Binding-site contacts:
Ligand atom N1 contacts residue ILE142 of chain 1.B at 3.6 Å.
Ligand atom O10 contacts residue ARG274 of chain 1.B at 3.7 Å.
Ligand atom O4 contacts residue LYS240 of chain 1.B at 2.8 Å (salt-bridge).
Ligand atom O1P contacts residue ARG274 of chain 1.B at 3.5 Å (salt-bridge).
Ligand atom C7 contacts residue ARG274 of chain 1.B at 3.6 Å.
Ligand atom C8A contacts residue ASP121 of chain 1.B at 3.9 Å.
Ligand atom C6 contacts residue PHE209 of chain 1.B at 3.5 Å (hydrophobic).
Ligand atom C2 contacts residue ASN140 of chain 1.B at 3.7 Å.
Ligand atom N2 contacts residue LEU234 of chain 1.B at 3.7 Å.
Ligand atom C8A contacts residue ARG274 of chain 1.B at 3.7 Å.
Ligand atom C4A contacts residue PHE209 of chain 1.B at 3.8 Å (hydrophobic).
Ligand atom C4A contacts residue ARG274 of chain 1.B at 3.7 Å.
Ligand atom O4 contacts residue GLY236 of chain 1.B at 3.2 Å (h-bond).
Ligand atom N3 contacts residue ASP204 of chain 1.B at 2.7 Å (salt-bridge).
Ligand atom N8 contacts residue ARG274 of chain 1.B at 3.5 Å.
Ligand atom C7 contacts residue ASP121 of chain 1.B at 3.5 Å.
Ligand atom C4 contacts residue MET165 of chain 1.B at 3.6 Å (hydrophobic).
Ligand atom O10 contacts residue LYS240 of chain 1.B at 3.8 Å.
Ligand atom N5 contacts residue LYS240 of chain 1.B at 2.9 Å (salt-bridge).
Ligand atom N2 contacts residue ASN140 of chain 1.B at 2.8 Å (h-bond).
Ligand atom C4 contacts residue LYS240 of chain 1.B at 3.6 Å.
Ligand atom N3 contacts residue MET165 of chain 1.B at 3.6 Å (h-bond).
Ligand atom N2 contacts residue ILE163 of chain 1.B at 3.9 Å.
Ligand atom C9 contacts residue PHE209 of chain 1.B at 3.6 Å (hydrophobic).
Ligand atom N8 contacts residue ASP121 of chain 1.B at 2.9 Å (salt-bridge).
Ligand atom N8 contacts residue ILE142 of chain 1.B at 3.5 Å.
Ligand atom C6 contacts residue LYS240 of chain 1.B at 3.9 Å.
Ligand atom N2 contacts residue ASP204 of chain 1.B at 2.8 Å (salt-bridge).
Ligand atom O4 contacts residue MET165 of chain 1.B at 3.9 Å.
Ligand atom N1 contacts residue ARG274 of chain 1.B at 3.7 Å.
Ligand atom C2 contacts residue ARG274 of chain 1.B at 3.8 Å.
Ligand atom C8A contacts residue ILE142 of chain 1.B at 3.5 Å (hydrophobic).
Ligand atom C6 contacts residue ARG274 of chain 1.B at 3.7 Å.
Ligand atom C4A contacts residue LYS240 of chain 1.B at 3.7 Å.
Ligand atom N5 contacts residue ARG274 of chain 1.B at 3.7 Å.
Ligand atom O3P contacts residue HIS276 of chain 1.B at 3.5 Å.
Ligand atom N5 contacts residue PHE209 of chain 1.B at 3.3 Å.
Ligand atom C2 contacts residue ASP204 of chain 1.B at 3.1 Å.
Ligand atom C4 contacts residue ASP204 of chain 1.B at 3.8 Å.
Ligand atom N1 contacts residue ASN140 of chain 1.B at 3.4 Å (h-bond).

Sequence of chain 1.B:
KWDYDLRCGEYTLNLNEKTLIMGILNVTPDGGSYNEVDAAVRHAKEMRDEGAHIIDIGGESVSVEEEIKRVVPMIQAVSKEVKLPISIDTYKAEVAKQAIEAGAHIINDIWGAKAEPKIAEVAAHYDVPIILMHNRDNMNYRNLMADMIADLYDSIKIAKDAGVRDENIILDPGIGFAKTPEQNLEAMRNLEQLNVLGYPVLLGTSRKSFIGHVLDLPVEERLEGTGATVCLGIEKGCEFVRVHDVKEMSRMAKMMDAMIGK

The small molecule below binds the protein below.
Small molecule (SMILES): Nc1nc2ncc(COP(=O)(O)O)nc2c(=O)[nH]1